Sequence of chain 1.C:
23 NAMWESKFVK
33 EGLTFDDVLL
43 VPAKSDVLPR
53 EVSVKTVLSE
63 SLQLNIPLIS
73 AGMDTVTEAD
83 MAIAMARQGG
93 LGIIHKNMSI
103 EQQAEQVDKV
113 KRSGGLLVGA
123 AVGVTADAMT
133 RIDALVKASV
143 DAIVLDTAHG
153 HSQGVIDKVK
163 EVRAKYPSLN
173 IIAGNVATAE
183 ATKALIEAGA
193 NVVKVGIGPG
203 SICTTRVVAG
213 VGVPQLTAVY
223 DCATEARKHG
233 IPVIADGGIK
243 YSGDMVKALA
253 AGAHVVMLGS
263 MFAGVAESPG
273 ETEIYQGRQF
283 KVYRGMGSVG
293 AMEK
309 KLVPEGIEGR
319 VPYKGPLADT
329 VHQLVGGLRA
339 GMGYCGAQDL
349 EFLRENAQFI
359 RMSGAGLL

Binding-site contacts:
Ligand atom C18 contacts residue IMP1 of chain 1.S at 3.4 Å.
Ligand atom C12 contacts residue ALA338 of chain 1.B at 3.4 Å (hydrophobic).
Ligand atom C18 contacts residue ALA150 of chain 1.C at 3.7 Å (hydrophobic).
Ligand atom C9 contacts residue ALA150 of chain 1.C at 3.6 Å (hydrophobic).
Ligand atom C11 contacts residue TYR342 of chain 1.B at 3.4 Å (hydrophobic).
Ligand atom C15 contacts residue LEU310 of chain 1.C at 3.6 Å (hydrophobic).
Ligand atom C4 contacts residue SER154 of chain 1.C at 3.8 Å.
Ligand atom C5 contacts residue SER47 of chain 1.B at 3.0 Å.
Ligand atom C45 contacts residue MET288 of chain 1.C at 3.4 Å (hydrophobic).
Ligand atom N3 contacts residue GLU313 of chain 1.C at 3.0 Å (salt-bridge).
Ligand atom C12 contacts residue TYR342 of chain 1.B at 3.6 Å (hydrophobic).
Ligand atom C7 contacts residue PRO51 of chain 1.B at 3.7 Å (hydrophobic).
Ligand atom C6 contacts residue SER47 of chain 1.B at 3.2 Å.
Ligand atom C6 contacts residue VAL49 of chain 1.B at 3.0 Å (hydrophobic).
Ligand atom C5 contacts residue VAL49 of chain 1.B at 3.1 Å (hydrophobic).
Ligand atom C46 contacts residue MET288 of chain 1.C at 3.8 Å (hydrophobic).
Ligand atom C3 contacts residue LEU50 of chain 1.B at 3.8 Å (hydrophobic).
Ligand atom C17 contacts residue ALA150 of chain 1.C at 3.8 Å (hydrophobic).
Ligand atom C4 contacts residue LEU50 of chain 1.B at 3.7 Å (hydrophobic).
Ligand atom O1 contacts residue GLY341 of chain 1.B at 3.6 Å.
Ligand atom N2 contacts residue SER47 of chain 1.B at 3.4 Å (h-bond).
Ligand atom O2 contacts residue ALA150 of chain 1.C at 3.6 Å.
Ligand atom C11 contacts residue GLU313 of chain 1.C at 3.3 Å.
Ligand atom C6 contacts residue GLY341 of chain 1.B at 3.7 Å.
Ligand atom O3 contacts residue GLY289 of chain 1.C at 3.6 Å.
Ligand atom C18 contacts residue THR207 of chain 1.C at 3.8 Å.
Ligand atom C19 contacts residue IMP1 of chain 1.S at 3.4 Å.
Ligand atom C17 contacts residue TYR342 of chain 1.B at 3.8 Å (hydrophobic).
Ligand atom C12 contacts residue PRO51 of chain 1.B at 3.8 Å (hydrophobic).
Ligand atom O1 contacts residue PRO51 of chain 1.B at 3.8 Å.
Ligand atom C13 contacts residue LEU310 of chain 1.C at 3.8 Å (hydrophobic).
Ligand atom C18 contacts residue TYR342 of chain 1.B at 3.7 Å (hydrophobic).
Ligand atom C44 contacts residue MET288 of chain 1.C at 3.6 Å (hydrophobic).
Ligand atom C17 contacts residue GLU313 of chain 1.C at 3.4 Å.
Ligand atom C10 contacts residue GLU313 of chain 1.C at 3.6 Å.
Ligand atom C46 contacts residue GLY289 of chain 1.C at 3.6 Å.
Ligand atom C17 contacts residue IMP1 of chain 1.S at 3.8 Å.
Ligand atom N2 contacts residue SER154 of chain 1.C at 3.4 Å.
Ligand atom O2 contacts residue LEU310 of chain 1.C at 3.8 Å.
Ligand atom C14 contacts residue GLU313 of chain 1.C at 3.7 Å.

This small molecule binds to this protein.
Small molecule (SMILES): C[C@H](Oc1cccc2ccccc12)C(=O)Nc1ccc2oc(-c3ccncc3)nc2c1

Sequence of chain 1.B:
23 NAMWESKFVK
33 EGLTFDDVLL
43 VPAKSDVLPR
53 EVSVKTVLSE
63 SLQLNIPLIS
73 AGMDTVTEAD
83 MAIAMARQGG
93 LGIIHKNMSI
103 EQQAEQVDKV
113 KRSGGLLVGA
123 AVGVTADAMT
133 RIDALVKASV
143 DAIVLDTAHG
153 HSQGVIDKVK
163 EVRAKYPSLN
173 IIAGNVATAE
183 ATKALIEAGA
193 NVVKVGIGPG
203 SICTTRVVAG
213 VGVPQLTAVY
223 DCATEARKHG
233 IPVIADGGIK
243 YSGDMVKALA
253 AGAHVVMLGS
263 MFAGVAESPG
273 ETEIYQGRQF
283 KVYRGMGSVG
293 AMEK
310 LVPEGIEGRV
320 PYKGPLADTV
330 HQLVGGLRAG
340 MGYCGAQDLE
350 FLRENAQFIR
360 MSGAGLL